Sequence of chain 1.A:
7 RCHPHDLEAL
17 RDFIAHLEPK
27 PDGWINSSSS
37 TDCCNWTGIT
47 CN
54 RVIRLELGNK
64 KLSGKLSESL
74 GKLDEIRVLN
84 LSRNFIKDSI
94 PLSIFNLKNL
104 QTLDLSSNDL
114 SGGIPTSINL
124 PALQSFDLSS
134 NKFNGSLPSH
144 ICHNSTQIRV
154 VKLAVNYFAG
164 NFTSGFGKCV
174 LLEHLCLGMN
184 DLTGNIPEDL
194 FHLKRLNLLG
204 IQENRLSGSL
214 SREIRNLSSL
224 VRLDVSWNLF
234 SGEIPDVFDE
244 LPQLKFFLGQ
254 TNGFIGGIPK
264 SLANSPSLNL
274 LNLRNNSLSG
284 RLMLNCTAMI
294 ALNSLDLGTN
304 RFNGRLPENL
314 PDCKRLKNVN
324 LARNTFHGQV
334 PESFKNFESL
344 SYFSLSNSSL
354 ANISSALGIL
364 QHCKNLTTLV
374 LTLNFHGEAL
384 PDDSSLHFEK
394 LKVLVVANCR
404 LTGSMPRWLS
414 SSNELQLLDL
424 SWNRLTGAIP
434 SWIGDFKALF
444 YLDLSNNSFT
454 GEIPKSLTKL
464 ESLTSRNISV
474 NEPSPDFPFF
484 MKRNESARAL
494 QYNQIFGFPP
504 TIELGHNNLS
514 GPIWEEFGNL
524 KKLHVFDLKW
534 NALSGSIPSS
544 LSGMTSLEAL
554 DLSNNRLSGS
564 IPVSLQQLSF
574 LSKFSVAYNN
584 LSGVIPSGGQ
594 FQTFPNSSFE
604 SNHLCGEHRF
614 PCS

A small-molecule ligand and the protein it binds are described below.
Small molecule (SMILES): CC(=O)N[C@@H]1[C@@H](O)[C@H](O)[C@@H](CO)O[C@H]1O

Sequence of chain 1.C:
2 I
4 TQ

Binding-site contacts:
Ligand atom C8 contacts residue TYS1 of chain 1.C at 3.6 Å.
Ligand atom O6 contacts residue SO41 of chain 1.M at 3.5 Å (h-bond).
Ligand atom N2 contacts residue ARG326 of chain 1.A at 4.4 Å.
Ligand atom C3 contacts residue ASN350 of chain 1.A at 3.7 Å.
Ligand atom N2 contacts residue TYS1 of chain 1.C at 4.0 Å.
Ligand atom C4 contacts residue ASN350 of chain 1.A at 4.2 Å.
Ligand atom C7 contacts residue LEU376 of chain 1.A at 4.1 Å (hydrophobic).
Ligand atom C6 contacts residue ASN350 of chain 1.A at 4.4 Å.
Ligand atom C1 contacts residue ASN350 of chain 1.A at 1.4 Å.
Ligand atom C2 contacts residue ASN350 of chain 1.A at 2.4 Å.
Ligand atom O7 contacts residue TYS3 of chain 1.C at 3.9 Å.
Ligand atom N2 contacts residue LEU376 of chain 1.A at 4.2 Å.
Ligand atom C7 contacts residue ARG326 of chain 1.A at 4.0 Å.
Ligand atom C7 contacts residue TYS3 of chain 1.C at 4.2 Å.
Ligand atom C8 contacts residue ASN350 of chain 1.A at 4.2 Å.
Ligand atom N2 contacts residue ASN350 of chain 1.A at 2.8 Å (h-bond).
Ligand atom O5 contacts residue ASN350 of chain 1.A at 2.4 Å (h-bond).
Ligand atom C2 contacts residue ARG326 of chain 1.A at 3.9 Å.
Ligand atom C8 contacts residue LEU376 of chain 1.A at 3.8 Å (hydrophobic).
Ligand atom C5 contacts residue ASN350 of chain 1.A at 3.6 Å.
Ligand atom C7 contacts residue ASN350 of chain 1.A at 3.0 Å.
Ligand atom O7 contacts residue ARG326 of chain 1.A at 3.5 Å (salt-bridge).
Ligand atom C7 contacts residue TYS1 of chain 1.C at 4.4 Å.
Ligand atom C4 contacts residue SO41 of chain 1.M at 4.3 Å.
Ligand atom O7 contacts residue ASN350 of chain 1.A at 2.8 Å (h-bond).
Ligand atom O3 contacts residue ARG326 of chain 1.A at 3.6 Å.
Ligand atom C8 contacts residue TYS3 of chain 1.C at 3.5 Å.
Ligand atom O5 contacts residue ARG326 of chain 1.A at 4.1 Å.
Ligand atom C3 contacts residue ARG326 of chain 1.A at 4.5 Å.
Ligand atom C1 contacts residue ARG326 of chain 1.A at 4.5 Å.